Binding-site contacts:
Ligand atom C02 contacts residue TYR225 of chain 1.A at 3.5 Å (hydrophobic).
Ligand atom C08 contacts residue TYR225 of chain 1.A at 3.8 Å (hydrophobic).
Ligand atom C07 contacts residue LEU221 of chain 1.A at 3.9 Å (hydrophobic).
Ligand atom C12 contacts residue MET104 of chain 1.A at 3.8 Å (hydrophobic).
Ligand atom C25 contacts residue ASN181 of chain 1.A at 3.9 Å.
Ligand atom N17 contacts residue MET104 of chain 1.A at 3.6 Å.
Ligand atom C27 contacts residue ASN181 of chain 1.A at 3.9 Å.
Ligand atom C25 contacts residue THR214 of chain 1.A at 4.0 Å.
Ligand atom N17 contacts residue LEU218 of chain 1.A at 3.9 Å.
Ligand atom N11 contacts residue PHE101 of chain 1.A at 3.9 Å.
Ligand atom BR2 contacts residue ILE188 of chain 1.A at 3.9 Å.
Ligand atom C27 contacts residue THR214 of chain 1.A at 3.8 Å.
Ligand atom C01 contacts residue GLN253 of chain 1.A at 3.6 Å.
Ligand atom C09 contacts residue LEU218 of chain 1.A at 3.9 Å (hydrophobic).
Ligand atom C28 contacts residue ASN181 of chain 1.A at 3.8 Å.
Ligand atom C31 contacts residue ASN181 of chain 1.A at 3.7 Å.
Ligand atom C01 contacts residue PHE60 of chain 1.A at 3.5 Å (hydrophobic).
Ligand atom C20 contacts residue ASN181 of chain 1.A at 3.7 Å.
Ligand atom O29 contacts residue MET104 of chain 1.A at 3.7 Å.
Ligand atom C31 contacts residue LEU178 of chain 1.A at 3.8 Å (hydrophobic).
Ligand atom C21 contacts residue ASN181 of chain 1.A at 3.8 Å.
Ligand atom C03 contacts residue PHE101 of chain 1.A at 3.2 Å (hydrophobic).
Ligand atom N13 contacts residue MET104 of chain 1.A at 3.8 Å.
Ligand atom C16 contacts residue LEU218 of chain 1.A at 3.5 Å (hydrophobic).
Ligand atom C24 contacts residue ASN181 of chain 1.A at 3.6 Å.
Ligand atom C08 contacts residue LEU221 of chain 1.A at 3.5 Å (hydrophobic).
Ligand atom O22 contacts residue LEU218 of chain 1.A at 3.6 Å.
Ligand atom C19 contacts residue LEU218 of chain 1.A at 3.4 Å (hydrophobic).
Ligand atom C12 contacts residue ASN181 of chain 1.A at 3.8 Å.
Ligand atom C23 contacts residue PHE182 of chain 1.A at 3.9 Å (hydrophobic).
Ligand atom C02 contacts residue PHE101 of chain 1.A at 3.6 Å (hydrophobic).
Ligand atom C23 contacts residue ASN181 of chain 1.A at 3.8 Å.
Ligand atom C31 contacts residue VAL177 of chain 1.A at 3.8 Å (hydrophobic).
Ligand atom C19 contacts residue THR214 of chain 1.A at 3.9 Å.
Ligand atom C08 contacts residue GLY222 of chain 1.A at 3.5 Å.
Ligand atom C28 contacts residue THR214 of chain 1.A at 3.9 Å.
Ligand atom C31 contacts residue PHE101 of chain 1.A at 3.5 Å (hydrophobic).
Ligand atom N18 contacts residue MET104 of chain 1.A at 3.9 Å.
Ligand atom C16 contacts residue MET104 of chain 1.A at 3.7 Å (hydrophobic).
Ligand atom N13 contacts residue ASN181 of chain 1.A at 3.1 Å (h-bond).

Sequence of chain 1.A:
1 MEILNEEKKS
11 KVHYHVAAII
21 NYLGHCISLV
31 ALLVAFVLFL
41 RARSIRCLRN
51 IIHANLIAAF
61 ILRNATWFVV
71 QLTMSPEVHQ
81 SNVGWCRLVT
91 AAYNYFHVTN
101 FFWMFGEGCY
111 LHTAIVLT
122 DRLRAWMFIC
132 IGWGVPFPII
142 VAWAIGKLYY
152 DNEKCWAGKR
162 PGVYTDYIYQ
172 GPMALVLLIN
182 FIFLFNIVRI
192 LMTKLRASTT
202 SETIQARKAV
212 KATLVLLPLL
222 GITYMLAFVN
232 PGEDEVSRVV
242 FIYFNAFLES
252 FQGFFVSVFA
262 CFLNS

This protein binds this small molecule.
Small molecule (SMILES): CCCCN(CC1CC1)c1nc(C)nc2c(-c3c(OC)cc(Br)cc3OC)c(C)nn12